Binding-site contacts:
Ligand atom C23 contacts residue GLY200 of chain 1.A at 3.4 Å.
Ligand atom C13 contacts residue PHE203 of chain 1.A at 3.4 Å (hydrophobic).
Ligand atom O4 contacts residue VAL290 of chain 1.B at 4.0 Å.
Ligand atom C33 contacts residue ILE78 of chain 1.D at 3.8 Å (hydrophobic).
Ligand atom BR contacts residue HIS76 of chain 1.D at 3.3 Å.
Ligand atom C8 contacts residue GLY200 of chain 1.A at 3.9 Å.
Ligand atom C contacts residue ASN249 of chain 1.A at 3.0 Å.
Ligand atom C22 contacts residue ILE78 of chain 1.D at 3.4 Å (hydrophobic).
Ligand atom C25 contacts residue ARG180 of chain 1.D at 3.8 Å.
Ligand atom C2 contacts residue TYR201 of chain 1.A at 3.6 Å (hydrophobic).
Ligand atom C25 contacts residue HIS197 of chain 1.A at 3.3 Å.
Ligand atom BR contacts residue ASP182 of chain 1.D at 4.0 Å.
Ligand atom C11 contacts residue GLY202 of chain 1.A at 3.8 Å.
Ligand atom O4 contacts residue GLU208 of chain 1.A at 3.1 Å (salt-bridge).
Ligand atom C30 contacts residue GLY200 of chain 1.A at 4.0 Å.
Ligand atom C17 contacts residue VAL290 of chain 1.B at 3.3 Å (hydrophobic).
Ligand atom C26 contacts residue ARG180 of chain 1.D at 3.6 Å.
Ligand atom C24 contacts residue GLY200 of chain 1.A at 3.8 Å.
Ligand atom C34 contacts residue ILE78 of chain 1.D at 3.6 Å (hydrophobic).
Ligand atom O5 contacts residue GLY117 of chain 1.D at 3.7 Å.
Ligand atom O4 contacts residue GLY202 of chain 1.A at 3.7 Å.
Ligand atom C16 contacts residue ILE251 of chain 1.A at 3.8 Å (hydrophobic).
Ligand atom C12 contacts residue PHE203 of chain 1.A at 3.7 Å (hydrophobic).
Ligand atom C3 contacts residue TYR201 of chain 1.A at 4.0 Å (hydrophobic).
Ligand atom N contacts residue GLY200 of chain 1.A at 3.3 Å (h-bond).
Ligand atom C24 contacts residue ILE78 of chain 1.D at 3.5 Å (hydrophobic).
Ligand atom C26 contacts residue HIS197 of chain 1.A at 3.9 Å.
Ligand atom C12 contacts residue VAL290 of chain 1.B at 4.0 Å (hydrophobic).
Ligand atom C23 contacts residue ILE78 of chain 1.D at 3.1 Å (hydrophobic).
Ligand atom C7 contacts residue GLY200 of chain 1.A at 4.0 Å.
Ligand atom C35 contacts residue TYR201 of chain 1.A at 3.2 Å (hydrophobic).
Ligand atom C25 contacts residue LEU113 of chain 1.D at 4.0 Å (hydrophobic).
Ligand atom C27 contacts residue ILE78 of chain 1.D at 4.0 Å (hydrophobic).
Ligand atom C16 contacts residue LEU245 of chain 1.A at 3.2 Å (hydrophobic).
Ligand atom N3 contacts residue ASP182 of chain 1.D at 3.6 Å.
Ligand atom O3 contacts residue GLY202 of chain 1.A at 3.7 Å.
Ligand atom C24 contacts residue PRO115 of chain 1.D at 3.5 Å (hydrophobic).
Ligand atom C24 contacts residue TYR201 of chain 1.A at 3.8 Å (hydrophobic).
Ligand atom N2 contacts residue GLY202 of chain 1.A at 3.7 Å.
Ligand atom C21 contacts residue ILE78 of chain 1.D at 3.9 Å (hydrophobic).

Sequence of chain 1.A:
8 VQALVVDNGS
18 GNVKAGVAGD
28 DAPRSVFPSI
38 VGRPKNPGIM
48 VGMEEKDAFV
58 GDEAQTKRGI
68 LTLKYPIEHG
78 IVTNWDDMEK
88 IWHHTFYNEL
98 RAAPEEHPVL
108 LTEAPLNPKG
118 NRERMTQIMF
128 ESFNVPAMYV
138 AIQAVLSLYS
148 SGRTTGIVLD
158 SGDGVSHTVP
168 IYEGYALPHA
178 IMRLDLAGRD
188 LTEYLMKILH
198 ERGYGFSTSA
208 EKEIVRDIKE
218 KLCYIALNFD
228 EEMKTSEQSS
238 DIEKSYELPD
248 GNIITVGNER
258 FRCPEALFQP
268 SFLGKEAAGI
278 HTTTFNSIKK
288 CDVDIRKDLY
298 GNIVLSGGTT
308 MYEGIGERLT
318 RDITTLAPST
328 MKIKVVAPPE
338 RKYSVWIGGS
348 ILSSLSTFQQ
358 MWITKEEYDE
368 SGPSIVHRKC

Sequence of chain 1.D:
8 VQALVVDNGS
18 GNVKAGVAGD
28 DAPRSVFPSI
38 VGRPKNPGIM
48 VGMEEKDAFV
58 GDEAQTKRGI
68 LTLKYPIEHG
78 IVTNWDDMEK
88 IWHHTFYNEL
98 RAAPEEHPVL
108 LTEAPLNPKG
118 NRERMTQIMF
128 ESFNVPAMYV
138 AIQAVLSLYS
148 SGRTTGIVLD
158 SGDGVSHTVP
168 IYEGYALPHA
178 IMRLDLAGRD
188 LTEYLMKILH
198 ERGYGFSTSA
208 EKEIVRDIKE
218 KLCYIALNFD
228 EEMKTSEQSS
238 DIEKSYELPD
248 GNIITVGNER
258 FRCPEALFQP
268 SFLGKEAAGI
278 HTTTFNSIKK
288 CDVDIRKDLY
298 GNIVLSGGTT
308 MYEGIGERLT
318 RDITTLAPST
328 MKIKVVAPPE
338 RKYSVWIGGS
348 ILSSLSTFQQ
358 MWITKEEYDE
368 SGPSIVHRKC

The small molecule below binds the protein below.
Small molecule (SMILES): C/C1=C\[C@H](C)C[C@H](C)OC(=O)C[C@H](c2ccc(O)cc2)NC(=O)[C@@H](Cc2c(Br)[nH]c3ccccc23)N(C)C(=O)[C@H](C)NC(=O)[C@@H](C)C1

Sequence of chain 1.B:
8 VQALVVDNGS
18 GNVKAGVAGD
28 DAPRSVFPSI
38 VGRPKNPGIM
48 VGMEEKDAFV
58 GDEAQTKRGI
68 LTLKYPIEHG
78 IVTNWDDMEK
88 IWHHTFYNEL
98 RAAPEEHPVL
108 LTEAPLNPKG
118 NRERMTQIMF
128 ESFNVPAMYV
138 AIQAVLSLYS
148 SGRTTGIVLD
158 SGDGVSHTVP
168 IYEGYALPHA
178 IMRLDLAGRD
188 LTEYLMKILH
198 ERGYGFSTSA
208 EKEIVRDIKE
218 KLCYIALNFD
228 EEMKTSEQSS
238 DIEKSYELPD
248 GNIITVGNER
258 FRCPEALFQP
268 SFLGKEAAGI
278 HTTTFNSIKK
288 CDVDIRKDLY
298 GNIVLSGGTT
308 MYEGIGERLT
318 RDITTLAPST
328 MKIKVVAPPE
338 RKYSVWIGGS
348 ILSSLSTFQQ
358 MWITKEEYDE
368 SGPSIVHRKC